Binding-site contacts:
Ligand atom C2 contacts residue PHE253 of chain 1.B at 3.9 Å (hydrophobic).
Ligand atom O1 contacts residue ZN1 of chain 1.K at 4.0 Å.
Ligand atom C2 contacts residue LYS161 of chain 1.B at 3.8 Å.
Ligand atom C4 contacts residue ILE187 of chain 1.B at 3.8 Å (hydrophobic).
Ligand atom C2 contacts residue LEU177 of chain 1.B at 3.7 Å (hydrophobic).
Ligand atom O2 contacts residue ZN1 of chain 1.K at 2.1 Å.
Ligand atom C3 contacts residue ASN219 of chain 1.B at 3.4 Å.
Ligand atom C1 contacts residue HIS237 of chain 1.B at 4.2 Å.
Ligand atom C5 contacts residue LEU189 of chain 1.B at 4.0 Å (hydrophobic).
Ligand atom N2 contacts residue ZN1 of chain 1.K at 2.2 Å.
Ligand atom C5 contacts residue ILE187 of chain 1.B at 4.3 Å (hydrophobic).
Ligand atom O1 contacts residue PHE253 of chain 1.B at 4.2 Å.
Ligand atom O1 contacts residue LYS161 of chain 1.B at 2.7 Å (salt-bridge).
Ligand atom O2 contacts residue LYS161 of chain 1.B at 4.1 Å.
Ligand atom C6 contacts residue ALA251 of chain 1.B at 3.6 Å (hydrophobic).
Ligand atom O2 contacts residue LEU177 of chain 1.B at 3.7 Å.
Ligand atom O1 contacts residue TYR165 of chain 1.B at 4.4 Å.
Ligand atom C3 contacts residue ASP182 of chain 1.B at 3.4 Å.
Ligand atom C3 contacts residue HIS237 of chain 1.B at 3.4 Å.
Ligand atom N2 contacts residue HIS237 of chain 1.B at 3.1 Å (h-bond).
Ligand atom C4 contacts residue LEU189 of chain 1.B at 4.1 Å (hydrophobic).
Ligand atom C6 contacts residue ZN1 of chain 1.K at 4.3 Å.
Ligand atom C3 contacts residue ILE187 of chain 1.B at 4.0 Å (hydrophobic).
Ligand atom C2 contacts residue HIS180 of chain 1.B at 3.9 Å.
Ligand atom N2 contacts residue ASP182 of chain 1.B at 3.3 Å (salt-bridge).
Ligand atom O2 contacts residue PHE253 of chain 1.B at 4.2 Å.
Ligand atom C6 contacts residue PHE253 of chain 1.B at 4.2 Å (hydrophobic).
Ligand atom C1 contacts residue ASP182 of chain 1.B at 4.2 Å.
Ligand atom N2 contacts residue HIS180 of chain 1.B at 4.2 Å.
Ligand atom C2 contacts residue ASP182 of chain 1.B at 4.1 Å.
Ligand atom O2 contacts residue ASP182 of chain 1.B at 3.2 Å (salt-bridge).
Ligand atom C4 contacts residue ASN219 of chain 1.B at 3.7 Å.
Ligand atom C1 contacts residue ZN1 of chain 1.K at 2.9 Å.
Ligand atom O1 contacts residue LEU177 of chain 1.B at 3.4 Å.
Ligand atom C5 contacts residue ALA251 of chain 1.B at 3.5 Å (hydrophobic).
Ligand atom C2 contacts residue ZN1 of chain 1.K at 2.8 Å.
Ligand atom O2 contacts residue HIS237 of chain 1.B at 4.2 Å.
Ligand atom O2 contacts residue HIS180 of chain 1.B at 2.8 Å.
Ligand atom C1 contacts residue PHE253 of chain 1.B at 4.0 Å (hydrophobic).
Ligand atom C3 contacts residue ZN1 of chain 1.K at 3.3 Å.

Sequence of chain 1.B:
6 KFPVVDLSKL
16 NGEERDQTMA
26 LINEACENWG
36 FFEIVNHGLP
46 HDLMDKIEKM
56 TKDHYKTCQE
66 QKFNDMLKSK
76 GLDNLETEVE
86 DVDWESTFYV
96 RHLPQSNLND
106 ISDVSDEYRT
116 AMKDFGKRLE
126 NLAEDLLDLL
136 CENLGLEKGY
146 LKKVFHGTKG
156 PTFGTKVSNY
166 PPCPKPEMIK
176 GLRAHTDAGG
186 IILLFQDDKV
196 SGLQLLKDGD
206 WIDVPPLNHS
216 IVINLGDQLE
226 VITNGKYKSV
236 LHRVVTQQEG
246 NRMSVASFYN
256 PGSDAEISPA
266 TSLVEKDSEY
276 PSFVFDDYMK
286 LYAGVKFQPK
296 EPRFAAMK

A small-molecule ligand and the protein it binds are described below.
Small molecule (SMILES): O=C(O)c1ccccn1